A small-molecule ligand and the protein it binds are described below.
Small molecule (SMILES): O=C(NCCc1cccs1)c1ccncc1

Binding-site contacts:
Ligand atom C3 contacts residue VAL28 of chain 1.B at 4.4 Å (hydrophobic).
Ligand atom S contacts residue PHE26 of chain 1.B at 4.4 Å.
Ligand atom S contacts residue PHE34 of chain 1.B at 4.2 Å.
Ligand atom S contacts residue GLN32 of chain 1.B at 3.8 Å.
Ligand atom N contacts residue GLN104 of chain 1.B at 4.3 Å.
Ligand atom S contacts residue ASN27 of chain 1.B at 4.3 Å.
Ligand atom C7 contacts residue GLN104 of chain 1.B at 4.2 Å.
Ligand atom C3 contacts residue GLN32 of chain 1.B at 4.2 Å.
Ligand atom C9 contacts residue MET105 of chain 1.B at 3.4 Å (hydrophobic).
Ligand atom C1 contacts residue VAL107 of chain 1.B at 3.9 Å (hydrophobic).
Ligand atom N1 contacts residue MET105 of chain 1.B at 3.6 Å.
Ligand atom C3 contacts residue PHE26 of chain 1.B at 4.1 Å (hydrophobic).
Ligand atom C8 contacts residue GLN104 of chain 1.B at 2.9 Å.
Ligand atom C2 contacts residue VAL107 of chain 1.B at 3.3 Å (hydrophobic).
Ligand atom C contacts residue ASN27 of chain 1.B at 4.0 Å.
Ligand atom C3 contacts residue VAL107 of chain 1.B at 4.4 Å (hydrophobic).
Ligand atom S contacts residue VAL107 of chain 1.B at 3.7 Å.
Ligand atom C10 contacts residue MET105 of chain 1.B at 4.5 Å (hydrophobic).
Ligand atom C5 contacts residue VAL107 of chain 1.B at 4.4 Å (hydrophobic).
Ligand atom C contacts residue VAL107 of chain 1.B at 4.5 Å (hydrophobic).
Ligand atom S contacts residue VAL28 of chain 1.B at 4.3 Å.
Ligand atom C9 contacts residue GLN104 of chain 1.B at 3.2 Å.
Ligand atom C3 contacts residue ASN27 of chain 1.B at 3.2 Å.
Ligand atom C9 contacts residue ARG103 of chain 1.B at 4.5 Å.
Ligand atom C8 contacts residue MET105 of chain 1.B at 4.2 Å (hydrophobic).
Ligand atom C4 contacts residue VAL107 of chain 1.B at 3.2 Å (hydrophobic).

Sequence of chain 1.B:
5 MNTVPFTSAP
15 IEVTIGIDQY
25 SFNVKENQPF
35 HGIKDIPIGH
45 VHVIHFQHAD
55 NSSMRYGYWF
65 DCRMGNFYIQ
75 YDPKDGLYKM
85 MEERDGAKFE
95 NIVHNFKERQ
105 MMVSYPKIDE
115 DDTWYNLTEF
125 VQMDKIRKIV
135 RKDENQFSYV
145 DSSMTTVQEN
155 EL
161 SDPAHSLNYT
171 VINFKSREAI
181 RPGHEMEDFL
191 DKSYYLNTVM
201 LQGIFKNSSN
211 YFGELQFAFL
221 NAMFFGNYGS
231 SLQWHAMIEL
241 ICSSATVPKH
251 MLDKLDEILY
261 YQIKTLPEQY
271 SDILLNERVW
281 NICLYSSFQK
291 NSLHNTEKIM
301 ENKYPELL